The protein below binds the small molecule below.
Small molecule (SMILES): CC(=O)N[C@H]1[C@H](O[C@H]2[C@H](O)[C@@H](NC(C)=O)CO[C@@H]2CO)O[C@H](CO)[C@@H](O)[C@@H]1O

Binding-site contacts:
Ligand atom C6 contacts residue TRP250 of chain 1.B at 3.8 Å (hydrophobic).
Ligand atom C8 contacts residue TRP250 of chain 1.B at 3.5 Å (hydrophobic).
Ligand atom C7 contacts residue THR252 of chain 1.B at 4.4 Å.
Ligand atom N2 contacts residue ASN179 of chain 1.B at 3.0 Å (h-bond).
Ligand atom C3 contacts residue ASN179 of chain 1.B at 3.9 Å.
Ligand atom C1 contacts residue THR181 of chain 1.B at 4.2 Å.
Ligand atom C7 contacts residue ASN179 of chain 1.B at 3.6 Å.
Ligand atom C4 contacts residue ASN179 of chain 1.B at 4.4 Å.
Ligand atom C1 contacts residue ASN179 of chain 1.B at 1.5 Å.
Ligand atom C8 contacts residue THR252 of chain 1.B at 3.1 Å.
Ligand atom O5 contacts residue ASN179 of chain 1.B at 2.5 Å (h-bond).
Ligand atom O5 contacts residue THR181 of chain 1.B at 3.8 Å.
Ligand atom C5 contacts residue ASN179 of chain 1.B at 3.8 Å.
Ligand atom C5 contacts residue TRP250 of chain 1.B at 3.9 Å (hydrophobic).
Ligand atom C8 contacts residue ASN179 of chain 1.B at 3.3 Å.
Ligand atom C2 contacts residue ASN179 of chain 1.B at 2.6 Å.
Ligand atom O5 contacts residue TRP250 of chain 1.B at 4.0 Å.

Sequence of chain 1.B:
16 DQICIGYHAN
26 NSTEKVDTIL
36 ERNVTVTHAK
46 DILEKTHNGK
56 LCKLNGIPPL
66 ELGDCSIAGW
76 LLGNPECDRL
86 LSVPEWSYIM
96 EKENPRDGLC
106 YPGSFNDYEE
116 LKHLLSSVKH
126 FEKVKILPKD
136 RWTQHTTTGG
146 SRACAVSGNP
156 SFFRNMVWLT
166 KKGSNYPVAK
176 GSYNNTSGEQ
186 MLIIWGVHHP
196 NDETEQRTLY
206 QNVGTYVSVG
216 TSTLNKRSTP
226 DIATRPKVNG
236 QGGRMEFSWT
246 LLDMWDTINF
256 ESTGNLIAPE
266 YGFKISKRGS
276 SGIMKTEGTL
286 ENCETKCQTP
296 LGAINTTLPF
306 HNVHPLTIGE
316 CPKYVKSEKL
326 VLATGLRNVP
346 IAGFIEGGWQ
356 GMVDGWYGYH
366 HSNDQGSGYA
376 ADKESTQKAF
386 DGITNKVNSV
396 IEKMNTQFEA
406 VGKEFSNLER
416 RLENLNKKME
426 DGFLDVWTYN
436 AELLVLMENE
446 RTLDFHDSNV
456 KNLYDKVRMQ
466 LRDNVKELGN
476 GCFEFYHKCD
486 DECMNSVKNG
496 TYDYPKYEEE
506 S